Sequence of chain 11.C:
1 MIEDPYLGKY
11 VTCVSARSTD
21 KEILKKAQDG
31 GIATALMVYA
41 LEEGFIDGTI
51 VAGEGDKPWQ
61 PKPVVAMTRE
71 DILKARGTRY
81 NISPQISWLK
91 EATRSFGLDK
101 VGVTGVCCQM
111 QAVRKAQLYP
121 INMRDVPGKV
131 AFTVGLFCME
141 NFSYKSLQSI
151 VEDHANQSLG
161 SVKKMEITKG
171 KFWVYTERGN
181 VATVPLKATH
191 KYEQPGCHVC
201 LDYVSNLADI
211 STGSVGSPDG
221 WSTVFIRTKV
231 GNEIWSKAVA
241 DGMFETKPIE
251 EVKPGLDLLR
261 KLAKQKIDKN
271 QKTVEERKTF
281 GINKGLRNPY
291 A

Sequence of chain 11.A:
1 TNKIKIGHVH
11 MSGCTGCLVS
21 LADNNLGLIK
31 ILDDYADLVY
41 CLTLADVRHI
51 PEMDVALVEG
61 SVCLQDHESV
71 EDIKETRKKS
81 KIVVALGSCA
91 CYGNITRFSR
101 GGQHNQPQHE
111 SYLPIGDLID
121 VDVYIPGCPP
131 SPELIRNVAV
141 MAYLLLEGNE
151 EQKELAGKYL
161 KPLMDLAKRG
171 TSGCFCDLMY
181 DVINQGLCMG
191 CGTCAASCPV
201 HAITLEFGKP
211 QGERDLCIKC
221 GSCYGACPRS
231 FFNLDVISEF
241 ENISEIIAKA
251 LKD

The protein below binds the small molecule below.
Small molecule (SMILES): C[C@@H](O)[C@@H](C)O

Binding-site contacts:
Ligand atom C2 contacts residue THR204 of chain 11.A at 4.4 Å.
Ligand atom O6 contacts residue PRO63 of chain 11.C at 4.4 Å.
Ligand atom C1 contacts residue THR204 of chain 11.A at 3.5 Å.
Ligand atom C3 contacts residue SER87 of chain 11.C at 4.2 Å.
Ligand atom C1 contacts residue LEU205 of chain 11.A at 2.9 Å (hydrophobic).
Ligand atom C2 contacts residue SER87 of chain 11.C at 4.4 Å.
Ligand atom C4 contacts residue LEU205 of chain 11.A at 3.3 Å (hydrophobic).
Ligand atom C3 contacts residue LEU205 of chain 11.A at 4.5 Å (hydrophobic).
Ligand atom O6 contacts residue PRO84 of chain 11.C at 4.2 Å.
Ligand atom O6 contacts residue TRP88 of chain 11.C at 4.3 Å.
Ligand atom O5 contacts residue BU31 of chain 11.L at 3.8 Å.
Ligand atom O6 contacts residue SER87 of chain 11.C at 3.0 Å (h-bond).
Ligand atom C2 contacts residue LEU205 of chain 11.A at 3.8 Å (hydrophobic).